This small molecule binds to this protein.
Small molecule (SMILES): O=C(O)c1ccccc1O

Binding-site contacts:
Ligand atom C2 contacts residue PHE915 of chain 1.B at 3.6 Å (hydrophobic).
Ligand atom C3 contacts residue PHE915 of chain 1.B at 4.0 Å (hydrophobic).
Ligand atom C3 contacts residue PHE1010 of chain 1.B at 3.7 Å (hydrophobic).
Ligand atom O2' contacts residue PHE915 of chain 1.B at 3.6 Å.
Ligand atom O2 contacts residue PHE915 of chain 1.B at 4.0 Å.
Ligand atom O1' contacts residue SER1009 of chain 1.B at 3.8 Å.
Ligand atom O2' contacts residue ARG881 of chain 1.B at 3.4 Å (salt-bridge).
Ligand atom C6 contacts residue ALA1079 of chain 1.B at 4.2 Å (hydrophobic).
Ligand atom O1' contacts residue THR1011 of chain 1.B at 3.3 Å.
Ligand atom C4 contacts residue LEU874 of chain 1.B at 4.2 Å (hydrophobic).
Ligand atom C1' contacts residue THR1011 of chain 1.B at 4.4 Å.
Ligand atom C5 contacts residue PHE915 of chain 1.B at 3.8 Å (hydrophobic).
Ligand atom O1' contacts residue ARG881 of chain 1.B at 2.7 Å (salt-bridge).
Ligand atom O2 contacts residue VAL1012 of chain 1.B at 3.9 Å.
Ligand atom O2 contacts residue SER877 of chain 1.B at 4.2 Å.
Ligand atom C6 contacts residue ALA1080 of chain 1.B at 4.2 Å (hydrophobic).
Ligand atom O1' contacts residue PHE915 of chain 1.B at 3.7 Å.
Ligand atom C1' contacts residue PHE915 of chain 1.B at 3.4 Å (hydrophobic).
Ligand atom C2 contacts residue PHE1010 of chain 1.B at 3.6 Å (hydrophobic).
Ligand atom O2 contacts residue THR1011 of chain 1.B at 2.9 Å (h-bond).
Ligand atom O2' contacts residue GLU1262 of chain 1.B at 4.3 Å.
Ligand atom C1 contacts residue PHE915 of chain 1.B at 3.5 Å (hydrophobic).
Ligand atom C6 contacts residue PHE1010 of chain 1.B at 3.9 Å (hydrophobic).
Ligand atom C6 contacts residue PHE915 of chain 1.B at 3.6 Å (hydrophobic).
Ligand atom O1' contacts residue ALA1080 of chain 1.B at 4.3 Å.
Ligand atom O1' contacts residue PHE1010 of chain 1.B at 4.0 Å.
Ligand atom C1 contacts residue PHE1010 of chain 1.B at 3.8 Å (hydrophobic).
Ligand atom C2 contacts residue THR1011 of chain 1.B at 4.0 Å.
Ligand atom C1' contacts residue PHE1010 of chain 1.B at 4.3 Å (hydrophobic).
Ligand atom C4 contacts residue LEU1015 of chain 1.B at 4.3 Å (hydrophobic).
Ligand atom C5 contacts residue ALA1079 of chain 1.B at 4.0 Å (hydrophobic).
Ligand atom C1' contacts residue ARG881 of chain 1.B at 3.6 Å.
Ligand atom C4 contacts residue PHE915 of chain 1.B at 4.0 Å (hydrophobic).
Ligand atom C3 contacts residue LEU1015 of chain 1.B at 4.0 Å (hydrophobic).
Ligand atom C1 contacts residue ALA1080 of chain 1.B at 4.1 Å (hydrophobic).
Ligand atom C1' contacts residue ALA1080 of chain 1.B at 3.8 Å (hydrophobic).
Ligand atom C5 contacts residue PHE1010 of chain 1.B at 3.9 Å (hydrophobic).
Ligand atom C4 contacts residue PHE1010 of chain 1.B at 3.9 Å (hydrophobic).
Ligand atom O2 contacts residue PHE1010 of chain 1.B at 3.8 Å.
Ligand atom O2' contacts residue ALA1080 of chain 1.B at 3.4 Å.

Sequence of chain 1.B:
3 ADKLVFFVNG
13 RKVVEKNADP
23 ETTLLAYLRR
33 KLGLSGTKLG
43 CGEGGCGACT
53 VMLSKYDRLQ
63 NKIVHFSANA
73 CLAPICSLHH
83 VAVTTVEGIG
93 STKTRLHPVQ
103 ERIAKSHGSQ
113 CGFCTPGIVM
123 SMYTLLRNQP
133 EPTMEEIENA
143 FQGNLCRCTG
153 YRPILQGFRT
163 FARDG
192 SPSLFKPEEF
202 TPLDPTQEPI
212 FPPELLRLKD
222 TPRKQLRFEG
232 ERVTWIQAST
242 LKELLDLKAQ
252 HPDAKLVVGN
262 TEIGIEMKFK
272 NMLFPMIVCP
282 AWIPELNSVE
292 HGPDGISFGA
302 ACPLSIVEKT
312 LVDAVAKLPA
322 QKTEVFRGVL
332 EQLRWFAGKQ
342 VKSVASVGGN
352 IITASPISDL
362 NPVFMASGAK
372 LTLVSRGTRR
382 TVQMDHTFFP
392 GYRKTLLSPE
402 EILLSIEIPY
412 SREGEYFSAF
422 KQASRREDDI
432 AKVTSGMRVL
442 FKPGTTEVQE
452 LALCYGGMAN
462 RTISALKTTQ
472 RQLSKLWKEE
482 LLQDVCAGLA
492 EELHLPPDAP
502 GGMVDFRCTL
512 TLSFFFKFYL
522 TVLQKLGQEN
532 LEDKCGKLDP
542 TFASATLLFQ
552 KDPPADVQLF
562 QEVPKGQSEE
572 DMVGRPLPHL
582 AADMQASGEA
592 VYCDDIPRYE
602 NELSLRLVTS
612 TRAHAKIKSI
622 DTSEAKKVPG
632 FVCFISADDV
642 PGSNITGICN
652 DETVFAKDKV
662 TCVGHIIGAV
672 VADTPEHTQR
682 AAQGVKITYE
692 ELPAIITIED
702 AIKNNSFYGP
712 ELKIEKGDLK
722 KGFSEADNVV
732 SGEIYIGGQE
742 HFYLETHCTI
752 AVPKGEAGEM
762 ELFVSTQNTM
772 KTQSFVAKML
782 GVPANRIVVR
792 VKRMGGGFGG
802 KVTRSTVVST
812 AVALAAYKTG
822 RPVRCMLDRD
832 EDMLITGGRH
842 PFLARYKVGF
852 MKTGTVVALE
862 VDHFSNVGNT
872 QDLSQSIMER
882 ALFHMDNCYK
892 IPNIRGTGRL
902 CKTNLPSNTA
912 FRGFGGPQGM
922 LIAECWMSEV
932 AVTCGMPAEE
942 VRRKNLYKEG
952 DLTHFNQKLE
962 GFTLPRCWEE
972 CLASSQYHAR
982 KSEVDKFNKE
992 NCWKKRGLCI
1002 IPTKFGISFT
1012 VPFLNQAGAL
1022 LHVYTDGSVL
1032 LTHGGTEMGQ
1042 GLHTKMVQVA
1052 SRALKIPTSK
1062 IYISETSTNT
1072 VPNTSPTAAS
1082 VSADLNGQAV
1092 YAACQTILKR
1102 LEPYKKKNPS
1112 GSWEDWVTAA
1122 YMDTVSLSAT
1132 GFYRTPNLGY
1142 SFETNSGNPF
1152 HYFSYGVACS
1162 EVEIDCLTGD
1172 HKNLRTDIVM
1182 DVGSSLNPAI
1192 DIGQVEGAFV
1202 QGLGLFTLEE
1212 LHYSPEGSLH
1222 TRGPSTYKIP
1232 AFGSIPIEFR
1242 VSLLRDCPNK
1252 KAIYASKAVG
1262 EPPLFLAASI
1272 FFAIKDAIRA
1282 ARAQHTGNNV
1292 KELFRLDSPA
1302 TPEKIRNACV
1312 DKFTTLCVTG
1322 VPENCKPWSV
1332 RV